Sequence of chain 1.B:
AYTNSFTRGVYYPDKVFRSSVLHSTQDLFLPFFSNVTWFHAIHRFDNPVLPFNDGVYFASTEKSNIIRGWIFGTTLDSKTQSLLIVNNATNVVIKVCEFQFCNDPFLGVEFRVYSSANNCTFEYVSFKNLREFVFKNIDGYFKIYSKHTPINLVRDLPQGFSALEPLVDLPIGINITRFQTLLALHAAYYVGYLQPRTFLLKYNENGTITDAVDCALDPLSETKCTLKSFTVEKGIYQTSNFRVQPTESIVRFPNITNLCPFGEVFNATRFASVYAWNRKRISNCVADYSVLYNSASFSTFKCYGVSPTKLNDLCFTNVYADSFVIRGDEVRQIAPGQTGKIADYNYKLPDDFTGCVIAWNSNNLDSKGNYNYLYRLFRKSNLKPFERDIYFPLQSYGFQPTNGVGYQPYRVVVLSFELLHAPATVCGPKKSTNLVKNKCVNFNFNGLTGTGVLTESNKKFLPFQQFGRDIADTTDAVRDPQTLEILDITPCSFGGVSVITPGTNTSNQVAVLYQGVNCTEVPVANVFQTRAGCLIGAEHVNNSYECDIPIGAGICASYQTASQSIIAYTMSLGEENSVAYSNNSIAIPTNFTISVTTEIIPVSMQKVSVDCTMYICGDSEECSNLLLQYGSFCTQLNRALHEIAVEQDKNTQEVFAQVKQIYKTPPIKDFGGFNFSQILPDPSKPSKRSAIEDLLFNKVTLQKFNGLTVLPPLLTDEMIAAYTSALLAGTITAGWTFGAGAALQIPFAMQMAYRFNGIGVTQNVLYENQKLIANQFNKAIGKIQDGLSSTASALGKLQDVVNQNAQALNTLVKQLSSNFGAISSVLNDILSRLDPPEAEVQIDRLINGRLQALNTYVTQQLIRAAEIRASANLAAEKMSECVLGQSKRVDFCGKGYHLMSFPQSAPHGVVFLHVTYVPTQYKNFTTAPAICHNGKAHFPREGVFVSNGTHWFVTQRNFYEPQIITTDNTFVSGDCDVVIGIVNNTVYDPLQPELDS

Binding-site contacts:
Ligand atom C8 contacts residue PRO1086 of chain 1.B at 4.2 Å (hydrophobic).
Ligand atom C7 contacts residue TYR1084 of chain 1.B at 3.8 Å (hydrophobic).
Ligand atom O7 contacts residue TYR1084 of chain 1.B at 3.5 Å (h-bond).
Ligand atom C5 contacts residue ASN1072 of chain 1.B at 3.7 Å.
Ligand atom C6 contacts residue HIS1075 of chain 1.B at 3.9 Å.
Ligand atom C2 contacts residue ASN1072 of chain 1.B at 2.5 Å.
Ligand atom C8 contacts residue TYR1084 of chain 1.B at 3.2 Å (hydrophobic).
Ligand atom N2 contacts residue ASN1072 of chain 1.B at 2.9 Å (h-bond).
Ligand atom C7 contacts residue PHE1077 of chain 1.B at 4.0 Å (hydrophobic).
Ligand atom C3 contacts residue ASN1072 of chain 1.B at 3.8 Å.
Ligand atom O7 contacts residue PHE1077 of chain 1.B at 3.1 Å.
Ligand atom O6 contacts residue PHE1077 of chain 1.B at 4.0 Å.
Ligand atom C8 contacts residue ASN1072 of chain 1.B at 4.3 Å.
Ligand atom O4 contacts residue HIS1075 of chain 1.B at 4.2 Å.
Ligand atom O7 contacts residue ASN1072 of chain 1.B at 2.9 Å (h-bond).
Ligand atom C6 contacts residue THR1074 of chain 1.B at 4.1 Å.
Ligand atom C2 contacts residue PHE1077 of chain 1.B at 4.5 Å (hydrophobic).
Ligand atom C4 contacts residue HIS1075 of chain 1.B at 3.6 Å.
Ligand atom C4 contacts residue ASN1072 of chain 1.B at 4.3 Å.
Ligand atom C7 contacts residue ASN1072 of chain 1.B at 3.1 Å.
Ligand atom C5 contacts residue HIS1075 of chain 1.B at 3.9 Å.
Ligand atom C1 contacts residue HIS1075 of chain 1.B at 3.6 Å.
Ligand atom C1 contacts residue ASN1072 of chain 1.B at 1.4 Å.
Ligand atom O5 contacts residue HIS1075 of chain 1.B at 3.6 Å.
Ligand atom O5 contacts residue ASN1072 of chain 1.B at 2.4 Å (h-bond).
Ligand atom O6 contacts residue THR1074 of chain 1.B at 3.9 Å.

The small molecule below binds the protein below.
Small molecule (SMILES): CC(=O)N[C@H]1[C@H](O[C@H]2[C@H](O)[C@@H](NC(C)=O)CO[C@@H]2CO)O[C@H](CO)[C@@H](O)[C@@H]1O